Sequence of chain 1.A:
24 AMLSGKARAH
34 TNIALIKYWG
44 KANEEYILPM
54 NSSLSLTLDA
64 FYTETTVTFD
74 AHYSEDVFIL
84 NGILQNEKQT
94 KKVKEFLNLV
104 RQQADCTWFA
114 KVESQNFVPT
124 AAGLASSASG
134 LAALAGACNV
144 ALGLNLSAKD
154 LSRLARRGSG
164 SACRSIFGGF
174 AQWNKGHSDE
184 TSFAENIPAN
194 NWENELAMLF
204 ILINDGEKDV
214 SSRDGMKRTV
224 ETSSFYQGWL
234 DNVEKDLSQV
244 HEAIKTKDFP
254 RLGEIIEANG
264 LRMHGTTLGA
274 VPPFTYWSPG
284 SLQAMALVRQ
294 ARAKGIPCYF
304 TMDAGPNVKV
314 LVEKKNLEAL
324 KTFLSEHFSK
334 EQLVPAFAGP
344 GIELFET

Binding-site contacts:
Ligand atom O1B contacts residue ARG216 of chain 1.A at 2.8 Å (salt-bridge).
Ligand atom C3A contacts residue MET266 of chain 1.A at 3.4 Å (hydrophobic).
Ligand atom O5 contacts residue SER215 of chain 1.A at 3.6 Å.
Ligand atom C2 contacts residue TYR41 of chain 1.A at 3.2 Å (hydrophobic).
Ligand atom C5 contacts residue SO41 of chain 1.B at 3.6 Å.
Ligand atom O2B contacts residue ARG216 of chain 1.A at 2.8 Å (salt-bridge).
Ligand atom O3B contacts residue LYS44 of chain 1.A at 3.4 Å (salt-bridge).
Ligand atom O5 contacts residue MET219 of chain 1.A at 3.5 Å.
Ligand atom O3B contacts residue GLY163 of chain 1.A at 2.9 Å (h-bond).
Ligand atom O2A contacts residue SER164 of chain 1.A at 2.7 Å (h-bond).
Ligand atom O2 contacts residue ALA37 of chain 1.A at 3.2 Å.
Ligand atom O3A contacts residue SO41 of chain 1.B at 2.3 Å (h-bond).
Ligand atom O2 contacts residue ARG167 of chain 1.A at 2.8 Å (salt-bridge).
Ligand atom C1 contacts residue ARG167 of chain 1.A at 3.2 Å.
Ligand atom O1 contacts residue ARG167 of chain 1.A at 2.8 Å (salt-bridge).
Ligand atom C4 contacts residue TYR41 of chain 1.A at 3.6 Å (hydrophobic).
Ligand atom O1B contacts residue GLY163 of chain 1.A at 3.6 Å.
Ligand atom PB contacts residue LYS44 of chain 1.A at 3.6 Å.
Ligand atom O1A contacts residue SO41 of chain 1.B at 3.3 Å (h-bond).
Ligand atom O2A contacts residue TYR41 of chain 1.A at 3.5 Å.
Ligand atom C1 contacts residue CO1 of chain 1.F at 3.0 Å.
Ligand atom O1B contacts residue SER162 of chain 1.A at 2.7 Å (h-bond).
Ligand atom C1 contacts residue ALA37 of chain 1.A at 3.4 Å (hydrophobic).
Ligand atom O3A contacts residue CO1 of chain 1.F at 2.4 Å.
Ligand atom C2 contacts residue CO1 of chain 1.F at 3.4 Å.
Ligand atom O3B contacts residue TYR41 of chain 1.A at 2.6 Å (h-bond).
Ligand atom C3 contacts residue SO41 of chain 1.B at 3.5 Å.
Ligand atom O1A contacts residue ADP1 of chain 1.C at 2.6 Å (h-bond).
Ligand atom O1 contacts residue CO1 of chain 1.F at 2.1 Å.
Ligand atom O2A contacts residue SER162 of chain 1.A at 3.4 Å (h-bond).
Ligand atom C3 contacts residue CO1 of chain 1.F at 3.3 Å.
Ligand atom O1A contacts residue SER162 of chain 1.A at 3.6 Å (h-bond).
Ligand atom PA contacts residue CO1 of chain 1.E at 3.5 Å.
Ligand atom O2B contacts residue LYS44 of chain 1.A at 2.8 Å (salt-bridge).
Ligand atom O3A contacts residue ASP306 of chain 1.A at 3.1 Å.
Ligand atom O2 contacts residue TYR41 of chain 1.A at 3.1 Å (h-bond).
Ligand atom O1A contacts residue SER130 of chain 1.A at 3.1 Å (h-bond).
Ligand atom O1A contacts residue SER215 of chain 1.A at 3.5 Å.
Ligand atom O1A contacts residue CO1 of chain 1.E at 2.2 Å.
Ligand atom C4 contacts residue SO41 of chain 1.B at 3.6 Å.

The small molecule below binds the protein below.
Small molecule (SMILES): C[C@@](O)(CCO[P](=O)(O)OP(=O)(O)O)CC(=O)O